Sequence of chain 59.C:
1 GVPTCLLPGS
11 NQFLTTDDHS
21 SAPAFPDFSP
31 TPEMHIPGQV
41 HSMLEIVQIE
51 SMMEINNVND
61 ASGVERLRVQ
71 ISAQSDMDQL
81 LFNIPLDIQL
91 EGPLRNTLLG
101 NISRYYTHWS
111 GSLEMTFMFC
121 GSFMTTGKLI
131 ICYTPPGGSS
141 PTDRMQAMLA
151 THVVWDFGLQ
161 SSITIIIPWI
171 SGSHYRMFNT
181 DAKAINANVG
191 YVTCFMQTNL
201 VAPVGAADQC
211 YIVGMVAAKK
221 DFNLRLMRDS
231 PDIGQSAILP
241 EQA

A protein and the small-molecule ligand that binds it are described below.
Small molecule (SMILES): Cc1cc(CCCCCCCOc2ccc(C3=NCCO3)cc2)on1

Sequence of chain 59.A:
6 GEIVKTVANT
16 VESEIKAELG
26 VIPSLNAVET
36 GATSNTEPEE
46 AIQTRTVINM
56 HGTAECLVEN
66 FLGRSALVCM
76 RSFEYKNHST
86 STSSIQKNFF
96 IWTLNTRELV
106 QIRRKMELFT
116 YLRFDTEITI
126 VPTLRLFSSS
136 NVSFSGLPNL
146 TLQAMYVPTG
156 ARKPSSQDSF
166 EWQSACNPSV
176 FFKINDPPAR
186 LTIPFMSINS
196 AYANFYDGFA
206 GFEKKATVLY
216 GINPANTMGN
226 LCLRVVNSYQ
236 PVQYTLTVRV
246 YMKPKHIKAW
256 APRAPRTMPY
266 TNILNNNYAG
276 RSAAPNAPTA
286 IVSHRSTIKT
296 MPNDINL

Binding-site contacts:
Ligand atom C1C contacts residue TYR197 of chain 59.A at 3.7 Å (hydrophobic).
Ligand atom C5A contacts residue ALA149 of chain 59.A at 3.2 Å (hydrophobic).
Ligand atom C4 contacts residue TYR197 of chain 59.A at 3.6 Å (hydrophobic).
Ligand atom O1 contacts residue MET223 of chain 59.A at 3.6 Å (h-bond).
Ligand atom C6B contacts residue ILE188 of chain 59.A at 3.7 Å (hydrophobic).
Ligand atom C5A contacts residue LEU186 of chain 59.A at 3.6 Å (hydrophobic).
Ligand atom N2 contacts residue ASN221 of chain 59.A at 3.9 Å.
Ligand atom O1A contacts residue LEU186 of chain 59.A at 3.7 Å.
Ligand atom C2B contacts residue ILE123 of chain 59.A at 3.5 Å (hydrophobic).
Ligand atom C5C contacts residue THR101 of chain 59.A at 3.7 Å.
Ligand atom O1A contacts residue ALA149 of chain 59.A at 3.7 Å.
Ligand atom C2A contacts residue LEU186 of chain 59.A at 3.7 Å (hydrophobic).
Ligand atom O1A contacts residue LEU226 of chain 59.A at 3.8 Å.
Ligand atom C6C contacts residue LEU99 of chain 59.A at 3.6 Å (hydrophobic).
Ligand atom C5A contacts residue PRO173 of chain 59.A at 3.5 Å (hydrophobic).
Ligand atom C5A contacts residue VAL175 of chain 59.A at 3.9 Å (hydrophobic).
Ligand atom C31 contacts residue TYR197 of chain 59.A at 3.7 Å (hydrophobic).
Ligand atom C4C contacts residue THR121 of chain 59.A at 3.7 Å.
Ligand atom C2A contacts residue TYR151 of chain 59.A at 3.9 Å (hydrophobic).
Ligand atom C4A contacts residue LEU186 of chain 59.A at 3.9 Å (hydrophobic).
Ligand atom C5C contacts residue LEU99 of chain 59.A at 3.6 Å (hydrophobic).
Ligand atom C2C contacts residue THR101 of chain 59.A at 3.8 Å.
Ligand atom O1 contacts residue TYR197 of chain 59.A at 3.9 Å.
Ligand atom C4B contacts residue LEU226 of chain 59.A at 3.9 Å (hydrophobic).
Ligand atom C3B contacts residue LEU226 of chain 59.A at 3.5 Å (hydrophobic).
Ligand atom C5 contacts residue TYR197 of chain 59.A at 3.8 Å (hydrophobic).
Ligand atom C7C contacts residue LEU99 of chain 59.A at 3.5 Å (hydrophobic).
Ligand atom C3 contacts residue TYR197 of chain 59.A at 3.7 Å (hydrophobic).
Ligand atom C6C contacts residue TRP97 of chain 59.A at 3.9 Å (hydrophobic).
Ligand atom C2B contacts residue LEU226 of chain 59.A at 3.6 Å (hydrophobic).
Ligand atom N3A contacts residue TYR151 of chain 59.A at 3.3 Å.
Ligand atom C4A contacts residue PRO173 of chain 59.A at 3.3 Å (hydrophobic).
Ligand atom C4A contacts residue TYR151 of chain 59.A at 3.8 Å (hydrophobic).
Ligand atom O1B contacts residue TRP97 of chain 59.A at 3.6 Å.
Ligand atom C5B contacts residue ILE188 of chain 59.A at 3.6 Å (hydrophobic).
Ligand atom C7C contacts residue ILE123 of chain 59.A at 3.5 Å (hydrophobic).
Ligand atom C31 contacts residue ASN199 of chain 59.A at 3.4 Å.
Ligand atom C6C contacts residue ILE123 of chain 59.A at 3.6 Å (hydrophobic).
Ligand atom O1B contacts residue LEU99 of chain 59.A at 3.1 Å.
Ligand atom C3B contacts residue ILE123 of chain 59.A at 3.9 Å (hydrophobic).